Sequence of chain 1.B:
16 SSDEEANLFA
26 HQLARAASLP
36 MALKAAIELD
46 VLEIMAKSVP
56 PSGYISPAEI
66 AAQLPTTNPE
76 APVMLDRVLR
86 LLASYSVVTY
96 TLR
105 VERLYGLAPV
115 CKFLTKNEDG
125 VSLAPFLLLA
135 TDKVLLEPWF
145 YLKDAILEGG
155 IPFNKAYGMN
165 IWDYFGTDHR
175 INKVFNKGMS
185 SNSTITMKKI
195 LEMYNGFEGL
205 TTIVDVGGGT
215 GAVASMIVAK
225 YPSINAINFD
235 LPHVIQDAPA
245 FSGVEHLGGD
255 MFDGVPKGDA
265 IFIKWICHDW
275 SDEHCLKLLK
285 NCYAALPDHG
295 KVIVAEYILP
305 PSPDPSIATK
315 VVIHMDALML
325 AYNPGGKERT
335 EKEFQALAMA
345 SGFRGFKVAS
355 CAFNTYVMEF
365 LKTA

Sequence of chain 1.A:
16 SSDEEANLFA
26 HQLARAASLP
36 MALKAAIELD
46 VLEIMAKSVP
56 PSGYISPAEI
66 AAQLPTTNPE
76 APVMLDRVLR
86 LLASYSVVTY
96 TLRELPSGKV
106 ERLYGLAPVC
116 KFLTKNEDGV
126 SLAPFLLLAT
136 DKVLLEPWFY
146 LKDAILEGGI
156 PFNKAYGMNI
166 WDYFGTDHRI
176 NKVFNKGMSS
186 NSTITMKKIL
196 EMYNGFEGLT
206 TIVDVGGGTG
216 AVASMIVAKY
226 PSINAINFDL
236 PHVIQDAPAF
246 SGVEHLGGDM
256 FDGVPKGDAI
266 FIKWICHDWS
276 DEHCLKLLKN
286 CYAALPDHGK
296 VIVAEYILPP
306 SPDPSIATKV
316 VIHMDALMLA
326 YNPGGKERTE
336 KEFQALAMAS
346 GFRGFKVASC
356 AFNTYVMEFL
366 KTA

Binding-site contacts:
Ligand atom C2 contacts residue ASN327 of chain 1.A at 3.0 Å.
Ligand atom O2 contacts residue ASP273 of chain 1.A at 2.6 Å (salt-bridge).
Ligand atom C9 contacts residue ARG30 of chain 1.B at 3.5 Å.
Ligand atom C1 contacts residue TRP269 of chain 1.A at 3.9 Å (hydrophobic).
Ligand atom O2 contacts residue TRP269 of chain 1.A at 3.4 Å (h-bond).
Ligand atom O3 contacts residue MET323 of chain 1.A at 4.0 Å.
Ligand atom C1 contacts residue MET183 of chain 1.A at 3.7 Å (hydrophobic).
Ligand atom C9 contacts residue LEU133 of chain 1.A at 3.9 Å (hydrophobic).
Ligand atom C5 contacts residue MET323 of chain 1.A at 3.7 Å (hydrophobic).
Ligand atom C6 contacts residue PHE179 of chain 1.A at 3.8 Å (hydrophobic).
Ligand atom C10 contacts residue LEU139 of chain 1.A at 3.9 Å (hydrophobic).
Ligand atom C5 contacts residue PHE179 of chain 1.A at 3.9 Å (hydrophobic).
Ligand atom C2 contacts residue ASP273 of chain 1.A at 3.9 Å.
Ligand atom C1 contacts residue ARG30 of chain 1.B at 3.6 Å.
Ligand atom O1 contacts residue ALA134 of chain 1.A at 4.0 Å.
Ligand atom C5 contacts residue ASP273 of chain 1.A at 3.8 Å.
Ligand atom C10 contacts residue TYR326 of chain 1.A at 3.9 Å (hydrophobic).
Ligand atom C1 contacts residue MET319 of chain 1.A at 3.9 Å (hydrophobic).
Ligand atom C3 contacts residue HIS272 of chain 1.A at 3.6 Å.
Ligand atom O2 contacts residue SAH1 of chain 1.C at 3.7 Å.
Ligand atom O1 contacts residue LEU133 of chain 1.A at 3.2 Å (h-bond).
Ligand atom C10 contacts residue ARG30 of chain 1.B at 2.8 Å.
Ligand atom C10 contacts residue ALA134 of chain 1.A at 4.0 Å (hydrophobic).
Ligand atom C2 contacts residue ILE165 of chain 1.A at 3.8 Å (hydrophobic).
Ligand atom C6 contacts residue MET323 of chain 1.A at 3.8 Å (hydrophobic).
Ligand atom O2 contacts residue HIS272 of chain 1.A at 2.8 Å (h-bond).
Ligand atom C10 contacts residue LEU133 of chain 1.A at 3.8 Å (hydrophobic).
Ligand atom C8 contacts residue ARG30 of chain 1.B at 2.9 Å.
Ligand atom O3 contacts residue ASP273 of chain 1.A at 3.1 Å (salt-bridge).
Ligand atom O3 contacts residue TRP166 of chain 1.A at 3.5 Å.
Ligand atom O1 contacts residue ARG30 of chain 1.B at 3.9 Å.
Ligand atom C3 contacts residue MET183 of chain 1.A at 3.9 Å (hydrophobic).
Ligand atom C3 contacts residue TRP269 of chain 1.A at 3.5 Å (hydrophobic).
Ligand atom C4 contacts residue HIS272 of chain 1.A at 3.4 Å.
Ligand atom C7 contacts residue ARG30 of chain 1.B at 3.6 Å.
Ligand atom C4 contacts residue ASP273 of chain 1.A at 3.5 Å.
Ligand atom C2 contacts residue TRP166 of chain 1.A at 3.6 Å (hydrophobic).
Ligand atom O1 contacts residue LEU139 of chain 1.A at 2.6 Å.
Ligand atom O3 contacts residue ASN327 of chain 1.A at 3.5 Å (h-bond).
Ligand atom C4 contacts residue MET323 of chain 1.A at 3.9 Å (hydrophobic).

The protein below binds the small molecule below.
Small molecule (SMILES): COc1cc(/C=C/CO)ccc1O